Sequence of chain 1.E:
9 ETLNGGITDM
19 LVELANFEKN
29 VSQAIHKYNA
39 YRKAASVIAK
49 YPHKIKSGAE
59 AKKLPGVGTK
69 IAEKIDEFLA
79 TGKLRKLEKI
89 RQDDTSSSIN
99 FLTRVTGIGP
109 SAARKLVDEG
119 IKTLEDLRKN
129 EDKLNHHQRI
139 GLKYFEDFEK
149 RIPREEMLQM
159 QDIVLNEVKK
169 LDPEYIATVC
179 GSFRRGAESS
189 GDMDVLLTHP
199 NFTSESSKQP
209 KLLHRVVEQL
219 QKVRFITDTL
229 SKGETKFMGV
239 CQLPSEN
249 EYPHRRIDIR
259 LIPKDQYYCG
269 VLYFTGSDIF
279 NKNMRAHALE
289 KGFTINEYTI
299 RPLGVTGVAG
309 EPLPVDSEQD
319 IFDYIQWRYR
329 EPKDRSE

This small molecule binds to this protein.
Small molecule (SMILES): Nc1ccn([C@H]2C[C@H](O[P](=O)(O)OC[C@H]3O[C@@H](n4cnc5c(=O)nc(N)[nH]c54)C[C@@H]3O)[C@@H](CO[P](=O)(O)O[C@H]3C[C@H](n4ccc(N)nc4=O)O[C@@H]3CO[P](=O)(O)O[C@H]3C[C@H](n4cnc5c(=O)nc(N)[nH]c54)O[C@@H]3CO[P](=O)(O)O[C@H]3C[C@H](n4ccc(N)nc4=O)O[C@@H]3CO[P](=O)(O)O[C@H]3C[C@H](n4cnc5c(=O)nc(N)[nH]c54)O[C@@H]3CO[P](=O)(O)O[C@H]3C[C@H](n4cnc5c(=O)nc(N)[nH]c54)O[C@@H]3CO[P](=O)(O)O[C@H]3C[C@H](n4cnc5c(=O)nc(N)[nH]c54)O[C@@H]3COP(=O)=O)O2)c(=O)n1

Binding-site contacts:
Ligand atom O2 contacts residue DG2 of chain 1.B at 3.0 Å (h-bond).
Ligand atom O6 contacts residue DC7 of chain 1.B at 3.1 Å (h-bond).
Ligand atom N1 contacts residue DCT1 of chain 1.H at 2.9 Å (h-bond).
Ligand atom N2 contacts residue DG2 of chain 1.B at 3.0 Å.
Ligand atom N4 contacts residue DG2 of chain 1.B at 2.9 Å (h-bond).
Ligand atom N4 contacts residue DC1 of chain 1.B at 3.1 Å (h-bond).
Ligand atom OP1 contacts residue GLY231 of chain 1.E at 2.9 Å.
Ligand atom O3' contacts residue SER229 of chain 1.E at 2.5 Å (h-bond).
Ligand atom N2 contacts residue DC4 of chain 1.B at 2.7 Å (h-bond).
Ligand atom C2 contacts residue DC4 of chain 1.B at 3.3 Å.
Ligand atom N3 contacts residue DG2 of chain 1.B at 3.0 Å (h-bond).
Ligand atom C5' contacts residue GLY231 of chain 1.E at 3.2 Å.
Ligand atom OP1 contacts residue GLU232 of chain 1.E at 2.9 Å (salt-bridge).
Ligand atom N2 contacts residue DC6 of chain 1.B at 2.5 Å (h-bond).
Ligand atom N3 contacts residue DG5 of chain 1.B at 3.3 Å (h-bond).
Ligand atom N2 contacts residue DCT1 of chain 1.H at 2.5 Å (h-bond).
Ligand atom O6 contacts residue DC4 of chain 1.B at 3.0 Å (h-bond).
Ligand atom N1 contacts residue DC7 of chain 1.B at 2.9 Å (h-bond).
Ligand atom N1 contacts residue DC4 of chain 1.B at 2.7 Å (h-bond).
Ligand atom OP1 contacts residue LEU287 of chain 1.E at 3.1 Å.
Ligand atom N3 contacts residue DG3 of chain 1.B at 2.8 Å (h-bond).
Ligand atom OP1 contacts residue THR292 of chain 1.E at 2.3 Å (h-bond).
Ligand atom O6 contacts residue DG3 of chain 1.B at 3.2 Å (h-bond).
Ligand atom O2 contacts residue DG5 of chain 1.B at 3.1 Å (h-bond).
Ligand atom O6 contacts residue DCT1 of chain 1.H at 3.2 Å (h-bond).
Ligand atom OP1 contacts residue TYR296 of chain 1.E at 3.3 Å (h-bond).
Ligand atom N2 contacts residue DC1 of chain 1.B at 2.7 Å (h-bond).
Ligand atom N2 contacts residue DG5 of chain 1.B at 3.0 Å.
Ligand atom C5' contacts residue THR292 of chain 1.E at 3.3 Å.
Ligand atom N1 contacts residue DC6 of chain 1.B at 3.1 Å (h-bond).
Ligand atom C2 contacts residue DCT1 of chain 1.H at 3.3 Å.
Ligand atom C3' contacts residue SER229 of chain 1.E at 3.2 Å.
Ligand atom N2 contacts residue DC7 of chain 1.B at 2.7 Å (h-bond).
Ligand atom O2 contacts residue DG3 of chain 1.B at 2.8 Å (h-bond).
Ligand atom OP1 contacts residue LYS234 of chain 1.E at 2.9 Å (salt-bridge).
Ligand atom N4 contacts residue DG3 of chain 1.B at 2.7 Å (h-bond).
Ligand atom O5' contacts residue GLY231 of chain 1.E at 3.3 Å.
Ligand atom OP1 contacts residue THR233 of chain 1.E at 2.6 Å (h-bond).
Ligand atom N1 contacts residue DC1 of chain 1.B at 3.3 Å (h-bond).
Ligand atom C4' contacts residue SER229 of chain 1.E at 2.8 Å.